This protein binds this small molecule.
Small molecule (SMILES): CC(C)C[C@@H](NS(=O)(=O)Cc1ccccc1)C(=O)N1CCC[C@H]1C(=O)NCc1cc(Cl)ccc1CN

Sequence of chain 1.B:
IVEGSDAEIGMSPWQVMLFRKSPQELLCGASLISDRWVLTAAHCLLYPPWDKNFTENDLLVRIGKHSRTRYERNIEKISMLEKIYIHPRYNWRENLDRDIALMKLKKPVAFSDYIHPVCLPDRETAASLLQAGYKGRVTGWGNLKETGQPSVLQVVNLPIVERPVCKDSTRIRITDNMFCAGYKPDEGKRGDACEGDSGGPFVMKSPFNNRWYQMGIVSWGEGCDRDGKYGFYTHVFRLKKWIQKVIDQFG

Binding-site contacts:
Ligand atom C22 contacts residue ILE179 of chain 1.B at 3.8 Å (hydrophobic).
Ligand atom O24 contacts residue GLY228 of chain 1.B at 3.0 Å (h-bond).
Ligand atom N36 contacts residue GLY228 of chain 1.B at 3.0 Å (h-bond).
Ligand atom CL28 contacts residue VAL225 of chain 1.B at 3.8 Å.
Ligand atom C5 contacts residue GLY230 of chain 1.B at 3.5 Å.
Ligand atom CL28 contacts residue GLY238 of chain 1.B at 3.6 Å.
Ligand atom C27 contacts residue HIS43 of chain 1.B at 3.5 Å.
Ligand atom C25 contacts residue TRP50 of chain 1.B at 3.7 Å (hydrophobic).
Ligand atom C16 contacts residue GOL1 of chain 1.G at 3.7 Å.
Ligand atom C33 contacts residue ALA200 of chain 1.B at 3.5 Å (hydrophobic).
Ligand atom C6 contacts residue GLY230 of chain 1.B at 3.4 Å.
Ligand atom C26 contacts residue TYR47 of chain 1.B at 3.7 Å (hydrophobic).
Ligand atom C30 contacts residue VAL225 of chain 1.B at 3.5 Å (hydrophobic).
Ligand atom C26 contacts residue TRP50 of chain 1.B at 3.6 Å (hydrophobic).
Ligand atom C33 contacts residue GLY228 of chain 1.B at 3.7 Å.
Ligand atom N15 contacts residue SER226 of chain 1.B at 2.9 Å (h-bond).
Ligand atom N36 contacts residue GLY230 of chain 1.B at 3.2 Å (h-bond).
Ligand atom C35 contacts residue GLY230 of chain 1.B at 3.7 Å.
Ligand atom CL28 contacts residue PHE239 of chain 1.B at 3.4 Å.
Ligand atom N15 contacts residue SER205 of chain 1.B at 3.3 Å (h-bond).
Ligand atom N9 contacts residue GLY228 of chain 1.B at 2.9 Å (h-bond).
Ligand atom C32 contacts residue GLY228 of chain 1.B at 3.7 Å.
Ligand atom C32 contacts residue TRP227 of chain 1.B at 3.8 Å (hydrophobic).
Ligand atom C30 contacts residue TRP227 of chain 1.B at 3.5 Å (hydrophobic).
Ligand atom C16 contacts residue SER205 of chain 1.B at 3.2 Å.
Ligand atom S8 contacts residue GLY228 of chain 1.B at 3.6 Å.
Ligand atom C14 contacts residue SER226 of chain 1.B at 3.8 Å.
Ligand atom C10 contacts residue GLY228 of chain 1.B at 3.8 Å.
Ligand atom O7 contacts residue GLY228 of chain 1.B at 3.1 Å (h-bond).
Ligand atom C31 contacts residue TRP227 of chain 1.B at 3.4 Å (hydrophobic).
Ligand atom C32 contacts residue ASP199 of chain 1.B at 3.7 Å.
Ligand atom C6 contacts residue ARG233 of chain 1.B at 3.5 Å.
Ligand atom C2 contacts residue GLU229 of chain 1.B at 3.7 Å.
Ligand atom C33 contacts residue GLY230 of chain 1.B at 3.4 Å.
Ligand atom C13 contacts residue SER226 of chain 1.B at 3.7 Å.
Ligand atom C32 contacts residue ALA200 of chain 1.B at 3.7 Å (hydrophobic).
Ligand atom CL28 contacts residue TRP227 of chain 1.B at 3.4 Å.
Ligand atom O7 contacts residue GLY230 of chain 1.B at 3.2 Å (h-bond).
Ligand atom O24 contacts residue TRP227 of chain 1.B at 3.3 Å.
Ligand atom C30 contacts residue SER226 of chain 1.B at 3.7 Å.